Binding-site contacts:
Ligand atom C07 contacts residue PHE107 of chain 1.A at 4.0 Å (hydrophobic).
Ligand atom O08 contacts residue LEU228 of chain 1.A at 4.1 Å.
Ligand atom C10 contacts residue LEU90 of chain 1.A at 3.6 Å (hydrophobic).
Ligand atom O03 contacts residue LEU243 of chain 1.A at 3.2 Å.
Ligand atom O08 contacts residue HIS227 of chain 1.A at 3.3 Å (h-bond).
Ligand atom C14 contacts residue MET46 of chain 1.A at 4.0 Å (hydrophobic).
Ligand atom C16 contacts residue LEU228 of chain 1.A at 3.9 Å (hydrophobic).
Ligand atom C12 contacts residue GLU56 of chain 1.A at 3.2 Å.
Ligand atom C10 contacts residue LEU94 of chain 1.A at 3.7 Å (hydrophobic).
Ligand atom C09 contacts residue PHE107 of chain 1.A at 4.0 Å (hydrophobic).
Ligand atom C03 contacts residue MET91 of chain 1.A at 3.7 Å (hydrophobic).
Ligand atom C02 contacts residue PHE107 of chain 1.A at 3.9 Å (hydrophobic).
Ligand atom C14 contacts residue LEU228 of chain 1.A at 4.1 Å (hydrophobic).
Ligand atom C15 contacts residue MET46 of chain 1.A at 3.8 Å (hydrophobic).
Ligand atom C15 contacts residue LEU228 of chain 1.A at 3.6 Å (hydrophobic).
Ligand atom C12 contacts residue ALA53 of chain 1.A at 3.9 Å (hydrophobic).
Ligand atom C14 contacts residue LEU49 of chain 1.A at 3.9 Å (hydrophobic).
Ligand atom O02 contacts residue ARG97 of chain 1.A at 3.7 Å.
Ligand atom O03 contacts residue LEU228 of chain 1.A at 4.1 Å.
Ligand atom O07 contacts residue ILE127 of chain 1.A at 3.2 Å.
Ligand atom O08 contacts residue MET124 of chain 1.A at 3.3 Å (h-bond).
Ligand atom C18 contacts residue ALA53 of chain 1.A at 3.9 Å (hydrophobic).
Ligand atom O02 contacts residue GLU56 of chain 1.A at 2.5 Å (salt-bridge).
Ligand atom C11 contacts residue LEU90 of chain 1.A at 4.1 Å (hydrophobic).
Ligand atom C11 contacts residue GLU56 of chain 1.A at 3.3 Å.
Ligand atom O01 contacts residue MET124 of chain 1.A at 4.0 Å.
Ligand atom O02 contacts residue LEU90 of chain 1.A at 3.8 Å.
Ligand atom C15 contacts residue THR50 of chain 1.A at 3.7 Å.
Ligand atom O07 contacts residue MET124 of chain 1.A at 3.2 Å (h-bond).
Ligand atom O03 contacts residue THR50 of chain 1.A at 3.8 Å.
Ligand atom O06 contacts residue GLY224 of chain 1.A at 3.0 Å (h-bond).
Ligand atom C01 contacts residue PHE107 of chain 1.A at 4.1 Å (hydrophobic).
Ligand atom O01 contacts residue LEU49 of chain 1.A at 4.0 Å.
Ligand atom C09 contacts residue LEU94 of chain 1.A at 3.8 Å (hydrophobic).
Ligand atom S01 contacts residue MET124 of chain 1.A at 4.0 Å.
Ligand atom C13 contacts residue ALA53 of chain 1.A at 4.0 Å (hydrophobic).
Ligand atom C17 contacts residue ALA53 of chain 1.A at 3.6 Å (hydrophobic).
Ligand atom O01 contacts residue PHE107 of chain 1.A at 4.0 Å.
Ligand atom C17 contacts residue LEU228 of chain 1.A at 3.9 Å (hydrophobic).
Ligand atom O06 contacts residue LEU228 of chain 1.A at 3.7 Å.

This protein binds this small molecule.
Small molecule (SMILES): O=C(O)CCCCOc1ccc(C2=C(c3ccc(O)cc3)[C@@H]3O[C@H]2C[C@H]3S(=O)(=O)Oc2ccc(Br)cc2)cc1

Sequence of chain 1.A:
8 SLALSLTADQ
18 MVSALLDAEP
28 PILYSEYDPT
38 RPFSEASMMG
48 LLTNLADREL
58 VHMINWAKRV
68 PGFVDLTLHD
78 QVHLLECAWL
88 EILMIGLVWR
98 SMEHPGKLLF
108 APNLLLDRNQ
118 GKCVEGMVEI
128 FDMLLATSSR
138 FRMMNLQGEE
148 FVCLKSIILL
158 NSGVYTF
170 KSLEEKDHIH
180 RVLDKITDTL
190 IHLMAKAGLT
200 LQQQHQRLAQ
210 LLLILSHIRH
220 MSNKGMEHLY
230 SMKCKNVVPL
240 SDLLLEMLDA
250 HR